Sequence of chain 3.A:
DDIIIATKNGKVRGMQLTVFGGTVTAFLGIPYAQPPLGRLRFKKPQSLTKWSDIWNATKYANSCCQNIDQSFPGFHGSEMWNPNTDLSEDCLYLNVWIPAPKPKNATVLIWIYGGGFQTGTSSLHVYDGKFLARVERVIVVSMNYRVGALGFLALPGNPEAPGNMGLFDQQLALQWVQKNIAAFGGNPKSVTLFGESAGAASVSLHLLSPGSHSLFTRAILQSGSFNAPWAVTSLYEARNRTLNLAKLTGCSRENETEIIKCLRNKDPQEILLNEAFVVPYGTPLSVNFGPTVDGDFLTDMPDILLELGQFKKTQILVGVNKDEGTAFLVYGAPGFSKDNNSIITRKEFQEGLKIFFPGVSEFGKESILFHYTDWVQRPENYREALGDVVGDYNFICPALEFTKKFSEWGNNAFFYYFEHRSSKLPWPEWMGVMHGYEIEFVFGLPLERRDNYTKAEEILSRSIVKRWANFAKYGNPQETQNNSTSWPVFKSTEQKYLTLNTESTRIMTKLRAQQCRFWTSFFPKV

This protein binds this small molecule.
Small molecule (SMILES): CC(=O)N[C@H]1[C@H](O[C@H]2[C@H](O)[C@@H](NC(C)=O)CO[C@@H]2CO[C@@H]2O[C@@H](C)[C@@H](O)[C@@H](O)[C@@H]2O)O[C@H](CO)[C@@H](O)[C@@H]1O

Binding-site contacts:
Ligand atom C5 contacts residue SER338 of chain 3.A at 4.5 Å.
Ligand atom O5 contacts residue GLY336 of chain 3.A at 4.5 Å.
Ligand atom O7 contacts residue PRO335 of chain 3.A at 4.4 Å.
Ligand atom O7 contacts residue ASN341 of chain 3.A at 2.5 Å (h-bond).
Ligand atom C6 contacts residue ASP340 of chain 3.A at 4.1 Å.
Ligand atom N2 contacts residue GLY336 of chain 3.A at 4.3 Å.
Ligand atom C6 contacts residue SER338 of chain 3.A at 4.3 Å.
Ligand atom C6 contacts residue ASN341 of chain 3.A at 4.5 Å.
Ligand atom C4 contacts residue ASN341 of chain 3.A at 4.2 Å.
Ligand atom C3 contacts residue GLY336 of chain 3.A at 4.4 Å.
Ligand atom C7 contacts residue ASN341 of chain 3.A at 3.0 Å.
Ligand atom C2 contacts residue GLY336 of chain 3.A at 4.4 Å.
Ligand atom C1 contacts residue ASN341 of chain 3.A at 1.4 Å.
Ligand atom C3 contacts residue ASN341 of chain 3.A at 3.7 Å.
Ligand atom C6 contacts residue SER338 of chain 3.A at 3.7 Å.
Ligand atom C5 contacts residue ASN341 of chain 3.A at 4.4 Å.
Ligand atom C5 contacts residue ASN341 of chain 3.A at 3.6 Å.
Ligand atom O5 contacts residue SER338 of chain 3.A at 3.8 Å.
Ligand atom C1 contacts residue SER338 of chain 3.A at 4.3 Å.
Ligand atom C2 contacts residue ASN341 of chain 3.A at 2.4 Å.
Ligand atom N2 contacts residue ASN341 of chain 3.A at 2.9 Å (h-bond).
Ligand atom O7 contacts residue GLY336 of chain 3.A at 4.0 Å.
Ligand atom C5 contacts residue SER338 of chain 3.A at 4.0 Å.
Ligand atom O5 contacts residue SER338 of chain 3.A at 3.6 Å.
Ligand atom C1 contacts residue GLY336 of chain 3.A at 3.8 Å.
Ligand atom C5 contacts residue GLY336 of chain 3.A at 4.4 Å.
Ligand atom O5 contacts residue ASN341 of chain 3.A at 2.3 Å (h-bond).